The protein below binds the small molecule below.
Small molecule (SMILES): CC(=O)N[C@@H]1[C@@H](O)[C@H](O)[C@@H](CO)O[C@H]1O

Sequence of chain 58.C:
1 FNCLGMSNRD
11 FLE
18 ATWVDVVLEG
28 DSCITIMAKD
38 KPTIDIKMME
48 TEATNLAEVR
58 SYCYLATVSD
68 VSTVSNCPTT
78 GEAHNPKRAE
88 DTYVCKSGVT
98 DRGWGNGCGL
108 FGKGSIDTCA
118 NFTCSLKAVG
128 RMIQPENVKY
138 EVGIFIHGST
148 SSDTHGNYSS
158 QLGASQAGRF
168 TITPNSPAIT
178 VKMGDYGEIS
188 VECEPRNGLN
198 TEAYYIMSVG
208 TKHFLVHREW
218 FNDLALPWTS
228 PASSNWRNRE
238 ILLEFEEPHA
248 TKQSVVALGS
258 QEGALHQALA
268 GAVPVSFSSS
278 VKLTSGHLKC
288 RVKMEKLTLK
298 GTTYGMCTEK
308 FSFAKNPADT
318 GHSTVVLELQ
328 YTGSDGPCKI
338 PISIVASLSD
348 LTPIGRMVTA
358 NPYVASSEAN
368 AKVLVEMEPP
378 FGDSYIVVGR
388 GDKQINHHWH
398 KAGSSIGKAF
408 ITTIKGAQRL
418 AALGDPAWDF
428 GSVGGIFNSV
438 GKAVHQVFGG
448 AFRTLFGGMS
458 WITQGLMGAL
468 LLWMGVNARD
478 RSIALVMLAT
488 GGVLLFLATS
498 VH

Binding-site contacts:
Ligand atom O5 contacts residue SER156 of chain 58.C at 4.3 Å.
Ligand atom C5 contacts residue SER156 of chain 58.C at 4.4 Å.
Ligand atom C8 contacts residue ASN154 of chain 58.C at 3.8 Å.
Ligand atom C2 contacts residue ASN154 of chain 58.C at 2.5 Å.
Ligand atom C1 contacts residue ASN154 of chain 58.C at 1.4 Å.
Ligand atom C6 contacts residue SER157 of chain 58.C at 4.1 Å.
Ligand atom C1 contacts residue SER156 of chain 58.C at 4.1 Å.
Ligand atom C3 contacts residue ASN154 of chain 58.C at 3.9 Å.
Ligand atom C5 contacts residue SER157 of chain 58.C at 4.3 Å.
Ligand atom C4 contacts residue ASN154 of chain 58.C at 4.2 Å.
Ligand atom C7 contacts residue ASN154 of chain 58.C at 3.4 Å.
Ligand atom O5 contacts residue SER157 of chain 58.C at 3.5 Å (h-bond).
Ligand atom C5 contacts residue ASN154 of chain 58.C at 3.6 Å.
Ligand atom O5 contacts residue ASN154 of chain 58.C at 2.3 Å (h-bond).
Ligand atom O6 contacts residue SER157 of chain 58.C at 4.4 Å.
Ligand atom N2 contacts residue ASN154 of chain 58.C at 3.1 Å (h-bond).
Ligand atom C1 contacts residue SER157 of chain 58.C at 4.2 Å.
Ligand atom O7 contacts residue ASN154 of chain 58.C at 3.8 Å.